Sequence of chain 1.A:
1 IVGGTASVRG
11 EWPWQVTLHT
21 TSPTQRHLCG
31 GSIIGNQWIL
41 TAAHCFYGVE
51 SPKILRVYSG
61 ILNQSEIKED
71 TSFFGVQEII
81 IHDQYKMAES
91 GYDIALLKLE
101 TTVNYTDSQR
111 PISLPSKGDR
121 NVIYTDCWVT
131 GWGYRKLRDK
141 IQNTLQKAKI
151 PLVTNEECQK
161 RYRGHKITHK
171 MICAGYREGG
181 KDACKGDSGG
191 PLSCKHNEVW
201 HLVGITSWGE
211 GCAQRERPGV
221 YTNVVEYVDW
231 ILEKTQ

Binding-site contacts:
Ligand atom F36 contacts residue LEU137 of chain 1.A at 2.9 Å.
Ligand atom N34 contacts residue CYS212 of chain 1.A at 3.3 Å (h-bond).
Ligand atom C22 contacts residue CYS184 of chain 1.A at 3.3 Å (hydrophobic).
Ligand atom C7 contacts residue GLY186 of chain 1.A at 3.4 Å.
Ligand atom O21 contacts residue ASP187 of chain 1.A at 3.2 Å (salt-bridge).
Ligand atom CL39 contacts residue TRP208 of chain 1.A at 3.5 Å.
Ligand atom C20 contacts residue SER188 of chain 1.A at 3.4 Å.
Ligand atom C4 contacts residue SER188 of chain 1.A at 3.4 Å.
Ligand atom F38 contacts residue GLY211 of chain 1.A at 2.9 Å.
Ligand atom C27 contacts residue TRP208 of chain 1.A at 3.6 Å (hydrophobic).
Ligand atom C29 contacts residue GLY209 of chain 1.A at 3.4 Å.
Ligand atom C28 contacts residue GLY211 of chain 1.A at 3.4 Å.
Ligand atom N14 contacts residue TYR134 of chain 1.A at 2.9 Å (h-bond).
Ligand atom C26 contacts residue TRP208 of chain 1.A at 3.3 Å (hydrophobic).
Ligand atom O21 contacts residue GLY186 of chain 1.A at 2.8 Å (h-bond).
Ligand atom N33 contacts residue CYS212 of chain 1.A at 3.3 Å (h-bond).
Ligand atom O21 contacts residue SER188 of chain 1.A at 2.9 Å (h-bond).
Ligand atom O40 contacts residue TRP208 of chain 1.A at 3.5 Å.
Ligand atom C28 contacts residue GLY209 of chain 1.A at 3.4 Å.
Ligand atom C24 contacts residue GLY209 of chain 1.A at 3.5 Å.
Ligand atom F37 contacts residue LYS185 of chain 1.A at 3.5 Å.
Ligand atom O21 contacts residue CYS184 of chain 1.A at 3.4 Å (h-bond).
Ligand atom C28 contacts residue ALA183 of chain 1.A at 3.5 Å (hydrophobic).
Ligand atom CL39 contacts residue VAL220 of chain 1.A at 3.5 Å.
Ligand atom N6 contacts residue GLY186 of chain 1.A at 3.3 Å (h-bond).
Ligand atom CL39 contacts residue GLY219 of chain 1.A at 3.5 Å.
Ligand atom C31 contacts residue GLY211 of chain 1.A at 3.2 Å.
Ligand atom N34 contacts residue LYS185 of chain 1.A at 3.6 Å (salt-bridge).
Ligand atom C27 contacts residue ASP182 of chain 1.A at 3.4 Å.
Ligand atom C27 contacts residue GLY209 of chain 1.A at 3.6 Å.
Ligand atom O40 contacts residue GLY209 of chain 1.A at 3.4 Å (h-bond).
Ligand atom C25 contacts residue TRP208 of chain 1.A at 3.4 Å (hydrophobic).
Ligand atom N30 contacts residue CYS212 of chain 1.A at 3.6 Å.
Ligand atom F16 contacts residue TYR134 of chain 1.A at 3.1 Å.
Ligand atom O17 contacts residue LYS185 of chain 1.A at 3.5 Å.
Ligand atom C12 contacts residue GLY186 of chain 1.A at 3.5 Å.
Ligand atom N34 contacts residue CYS184 of chain 1.A at 3.6 Å.
Ligand atom N33 contacts residue LYS185 of chain 1.A at 3.3 Å.
Ligand atom O15 contacts residue ARG26 of chain 1.A at 3.5 Å (salt-bridge).
Ligand atom C31 contacts residue GLY209 of chain 1.A at 3.2 Å.

A small-molecule ligand and the protein it binds are described below.
Small molecule (SMILES): CC[C@@H](C(=O)Nc1ccc(C(N)=O)c(F)c1)n1cc(OC)c(-c2cc(Cl)ccc2-n2cc(C(F)(F)F)nn2)cc1=O